The protein below binds the small molecule below.
Small molecule (SMILES): CC(=O)N[C@@H]1[C@@H](O)[C@H](O)[C@@H](CO)O[C@H]1O

Binding-site contacts:
Ligand atom C5 contacts residue ASN31 of chain 1.D at 3.5 Å.
Ligand atom C1 contacts residue ASN31 of chain 1.D at 1.4 Å.
Ligand atom O7 contacts residue ASN31 of chain 1.D at 3.1 Å (h-bond).
Ligand atom O4 contacts residue ARG10 of chain 1.D at 3.8 Å.
Ligand atom C8 contacts residue ASN31 of chain 1.D at 4.0 Å.
Ligand atom C1 contacts residue ARG10 of chain 1.D at 4.0 Å.
Ligand atom C4 contacts residue ARG10 of chain 1.D at 3.9 Å.
Ligand atom O5 contacts residue ASN31 of chain 1.D at 2.2 Å (h-bond).
Ligand atom C4 contacts residue ASN31 of chain 1.D at 4.1 Å.
Ligand atom C3 contacts residue GLY11 of chain 1.D at 4.3 Å.
Ligand atom C2 contacts residue ARG10 of chain 1.D at 4.2 Å.
Ligand atom N2 contacts residue ALA9 of chain 1.D at 3.4 Å (h-bond).
Ligand atom N2 contacts residue ARG10 of chain 1.D at 4.5 Å.
Ligand atom C2 contacts residue ASN31 of chain 1.D at 2.4 Å.
Ligand atom O3 contacts residue ALA9 of chain 1.D at 4.2 Å.
Ligand atom C7 contacts residue ALA9 of chain 1.D at 4.2 Å (hydrophobic).
Ligand atom C7 contacts residue ASN31 of chain 1.D at 3.3 Å.
Ligand atom N2 contacts residue ASN31 of chain 1.D at 3.0 Å (h-bond).
Ligand atom C3 contacts residue ARG10 of chain 1.D at 3.6 Å.
Ligand atom C2 contacts residue ALA9 of chain 1.D at 4.2 Å (hydrophobic).
Ligand atom C3 contacts residue ALA9 of chain 1.D at 4.0 Å (hydrophobic).
Ligand atom C3 contacts residue ASN31 of chain 1.D at 3.8 Å.
Ligand atom O5 contacts residue ARG10 of chain 1.D at 4.3 Å.
Ligand atom O4 contacts residue GLY11 of chain 1.D at 3.5 Å.
Ligand atom C8 contacts residue GLY8 of chain 1.D at 3.7 Å.
Ligand atom C5 contacts residue ARG10 of chain 1.D at 3.6 Å.
Ligand atom C8 contacts residue THR33 of chain 1.D at 3.7 Å.
Ligand atom C4 contacts residue GLY11 of chain 1.D at 4.4 Å.
Ligand atom C8 contacts residue ALA9 of chain 1.D at 3.9 Å (hydrophobic).
Ligand atom O4 contacts residue ALA12 of chain 1.D at 4.2 Å.

Sequence of chain 1.D:
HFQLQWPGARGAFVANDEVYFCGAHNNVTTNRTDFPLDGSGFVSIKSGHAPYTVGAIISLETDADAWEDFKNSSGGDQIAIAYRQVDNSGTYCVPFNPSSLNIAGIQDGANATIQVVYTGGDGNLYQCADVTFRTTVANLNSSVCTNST